Sequence of chain 1.D:
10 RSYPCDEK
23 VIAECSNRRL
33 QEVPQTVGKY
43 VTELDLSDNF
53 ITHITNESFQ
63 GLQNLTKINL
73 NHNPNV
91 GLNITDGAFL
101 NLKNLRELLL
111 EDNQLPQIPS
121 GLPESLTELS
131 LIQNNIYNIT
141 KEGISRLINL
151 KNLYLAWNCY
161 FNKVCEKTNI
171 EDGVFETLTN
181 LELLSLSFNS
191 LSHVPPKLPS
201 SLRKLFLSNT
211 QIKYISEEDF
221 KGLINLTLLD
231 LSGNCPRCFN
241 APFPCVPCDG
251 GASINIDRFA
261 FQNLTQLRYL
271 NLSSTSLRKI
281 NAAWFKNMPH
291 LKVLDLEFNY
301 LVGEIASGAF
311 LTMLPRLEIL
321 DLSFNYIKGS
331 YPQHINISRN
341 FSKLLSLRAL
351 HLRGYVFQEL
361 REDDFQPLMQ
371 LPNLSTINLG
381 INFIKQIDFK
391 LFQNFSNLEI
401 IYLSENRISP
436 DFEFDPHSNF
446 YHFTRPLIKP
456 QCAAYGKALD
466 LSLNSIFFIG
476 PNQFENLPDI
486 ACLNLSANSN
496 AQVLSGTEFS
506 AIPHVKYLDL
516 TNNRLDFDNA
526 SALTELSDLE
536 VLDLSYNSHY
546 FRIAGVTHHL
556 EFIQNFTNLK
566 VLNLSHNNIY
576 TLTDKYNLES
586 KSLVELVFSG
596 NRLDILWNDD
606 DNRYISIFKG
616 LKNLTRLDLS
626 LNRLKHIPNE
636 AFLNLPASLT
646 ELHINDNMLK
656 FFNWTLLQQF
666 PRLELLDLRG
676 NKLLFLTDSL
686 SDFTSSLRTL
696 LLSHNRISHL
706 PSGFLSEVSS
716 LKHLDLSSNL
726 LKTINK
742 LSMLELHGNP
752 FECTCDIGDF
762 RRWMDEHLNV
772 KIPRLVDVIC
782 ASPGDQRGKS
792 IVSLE

Binding-site contacts:
Ligand atom C6 contacts residue LEU468 of chain 1.D at 3.9 Å (hydrophobic).
Ligand atom N2 contacts residue ASN489 of chain 1.D at 2.6 Å (h-bond).
Ligand atom O5 contacts residue SER491 of chain 1.D at 4.0 Å.
Ligand atom C8 contacts residue CYS457 of chain 1.D at 3.7 Å (hydrophobic).
Ligand atom N2 contacts residue ASP514 of chain 1.D at 2.8 Å (salt-bridge).
Ligand atom C6 contacts residue SER467 of chain 1.D at 3.3 Å.
Ligand atom C2 contacts residue ASN489 of chain 1.D at 2.3 Å.
Ligand atom C7 contacts residue ASN489 of chain 1.D at 3.4 Å.
Ligand atom C1 contacts residue ASP514 of chain 1.D at 3.5 Å.
Ligand atom O5 contacts residue SER467 of chain 1.D at 3.3 Å.
Ligand atom C8 contacts residue TYR512 of chain 1.D at 3.8 Å (hydrophobic).
Ligand atom C4 contacts residue ASN489 of chain 1.D at 4.1 Å.
Ligand atom O7 contacts residue LYS454 of chain 1.D at 3.0 Å (salt-bridge).
Ligand atom C7 contacts residue LYS454 of chain 1.D at 3.9 Å.
Ligand atom O5 contacts residue ASP465 of chain 1.D at 4.0 Å.
Ligand atom C1 contacts residue ASN489 of chain 1.D at 1.4 Å.
Ligand atom C6 contacts residue SER404 of chain 1.D at 4.3 Å.
Ligand atom C7 contacts residue ASP514 of chain 1.D at 3.7 Å.
Ligand atom C8 contacts residue LYS454 of chain 1.D at 3.9 Å.
Ligand atom O7 contacts residue ILE453 of chain 1.D at 3.9 Å.
Ligand atom C2 contacts residue ASP514 of chain 1.D at 3.6 Å.
Ligand atom O4 contacts residue ARG450 of chain 1.D at 4.2 Å.
Ligand atom C5 contacts residue ASN489 of chain 1.D at 3.6 Å.
Ligand atom C3 contacts residue ASP514 of chain 1.D at 3.9 Å.
Ligand atom O7 contacts residue ASN489 of chain 1.D at 3.9 Å.
Ligand atom C6 contacts residue ARG450 of chain 1.D at 3.9 Å.
Ligand atom C1 contacts residue ASP465 of chain 1.D at 4.2 Å.
Ligand atom C8 contacts residue ASN489 of chain 1.D at 4.3 Å.
Ligand atom O6 contacts residue LEU468 of chain 1.D at 3.1 Å.
Ligand atom C6 contacts residue ASN489 of chain 1.D at 4.4 Å.
Ligand atom C1 contacts residue SER491 of chain 1.D at 4.0 Å.
Ligand atom C3 contacts residue ASN489 of chain 1.D at 3.7 Å.
Ligand atom C5 contacts residue SER491 of chain 1.D at 4.2 Å.
Ligand atom C1 contacts residue SER467 of chain 1.D at 4.2 Å.
Ligand atom O5 contacts residue ASN489 of chain 1.D at 2.3 Å (h-bond).
Ligand atom C5 contacts residue SER467 of chain 1.D at 4.0 Å.
Ligand atom C8 contacts residue ASP514 of chain 1.D at 3.6 Å.
Ligand atom C2 contacts residue ASP465 of chain 1.D at 4.4 Å.
Ligand atom C5 contacts residue ARG450 of chain 1.D at 3.9 Å.
Ligand atom O6 contacts residue SER467 of chain 1.D at 4.1 Å.

This small molecule binds to this protein.
Small molecule (SMILES): CC(=O)N[C@H]1[C@H](O[C@H]2[C@H](O)[C@@H](NC(C)=O)CO[C@@H]2CO)O[C@H](CO)[C@@H](O)[C@@H]1O